This protein binds this small molecule.
Small molecule (SMILES): O=C(OCCO)c1ccc(C(=O)OCCO)cc1

Binding-site contacts:
Ligand atom C12 contacts residue GLN263 of chain 1.A at 3.7 Å.
Ligand atom C12 contacts residue LEU281 of chain 1.A at 3.7 Å (hydrophobic).
Ligand atom O1 contacts residue GLY107 of chain 1.A at 3.9 Å.
Ligand atom C2 contacts residue SER185 of chain 1.A at 3.8 Å.
Ligand atom C2 contacts residue GLY106 of chain 1.A at 3.7 Å.
Ligand atom C3 contacts residue HIS415 of chain 1.A at 3.8 Å.
Ligand atom C9 contacts residue LEU282 of chain 1.A at 3.7 Å (hydrophobic).
Ligand atom O6 contacts residue GLN263 of chain 1.A at 3.2 Å (h-bond).
Ligand atom O3 contacts residue ALA108 of chain 1.A at 2.7 Å (h-bond).
Ligand atom O5 contacts residue LEU282 of chain 1.A at 3.6 Å.
Ligand atom O2 contacts residue GLY107 of chain 1.A at 3.6 Å.
Ligand atom C1 contacts residue GLY107 of chain 1.A at 3.4 Å.
Ligand atom O4 contacts residue PHE377 of chain 1.A at 3.5 Å.
Ligand atom C3 contacts residue SER185 of chain 1.A at 3.1 Å.
Ligand atom O3 contacts residue SER185 of chain 1.A at 3.2 Å.
Ligand atom O3 contacts residue ALA186 of chain 1.A at 3.0 Å (h-bond).
Ligand atom O3 contacts residue GLY107 of chain 1.A at 2.7 Å (h-bond).
Ligand atom C1 contacts residue HIS415 of chain 1.A at 3.5 Å.
Ligand atom C9 contacts residue MET189 of chain 1.A at 3.6 Å (hydrophobic).
Ligand atom C3 contacts residue ALA186 of chain 1.A at 3.8 Å (hydrophobic).
Ligand atom C6 contacts residue PHE323 of chain 1.A at 3.3 Å (hydrophobic).
Ligand atom C7 contacts residue PHE377 of chain 1.A at 3.6 Å (hydrophobic).
Ligand atom O2 contacts residue SER185 of chain 1.A at 3.5 Å.
Ligand atom O2 contacts residue HIS415 of chain 1.A at 2.7 Å (h-bond).
Ligand atom C8 contacts residue LEU282 of chain 1.A at 3.4 Å (hydrophobic).
Ligand atom C3 contacts residue ALA108 of chain 1.A at 3.3 Å (hydrophobic).
Ligand atom C11 contacts residue VAL376 of chain 1.A at 3.8 Å (hydrophobic).
Ligand atom C2 contacts residue GLY107 of chain 1.A at 3.1 Å.
Ligand atom O4 contacts residue TYR320 of chain 1.A at 3.3 Å.
Ligand atom C2 contacts residue HIS415 of chain 1.A at 3.0 Å.
Ligand atom C8 contacts residue MET189 of chain 1.A at 3.7 Å (hydrophobic).
Ligand atom O5 contacts residue MET216 of chain 1.A at 3.8 Å.
Ligand atom C4 contacts residue SER185 of chain 1.A at 3.5 Å.
Ligand atom C12 contacts residue LEU282 of chain 1.A at 3.9 Å (hydrophobic).
Ligand atom C5 contacts residue PHE323 of chain 1.A at 3.5 Å (hydrophobic).
Ligand atom C10 contacts residue PHE377 of chain 1.A at 3.6 Å (hydrophobic).
Ligand atom C3 contacts residue GLY107 of chain 1.A at 3.5 Å.
Ligand atom C9 contacts residue SER185 of chain 1.A at 3.6 Å.
Ligand atom O3 contacts residue GLY106 of chain 1.A at 3.7 Å.
Ligand atom O1 contacts residue TYR119 of chain 1.A at 3.8 Å.

Sequence of chain 1.A:
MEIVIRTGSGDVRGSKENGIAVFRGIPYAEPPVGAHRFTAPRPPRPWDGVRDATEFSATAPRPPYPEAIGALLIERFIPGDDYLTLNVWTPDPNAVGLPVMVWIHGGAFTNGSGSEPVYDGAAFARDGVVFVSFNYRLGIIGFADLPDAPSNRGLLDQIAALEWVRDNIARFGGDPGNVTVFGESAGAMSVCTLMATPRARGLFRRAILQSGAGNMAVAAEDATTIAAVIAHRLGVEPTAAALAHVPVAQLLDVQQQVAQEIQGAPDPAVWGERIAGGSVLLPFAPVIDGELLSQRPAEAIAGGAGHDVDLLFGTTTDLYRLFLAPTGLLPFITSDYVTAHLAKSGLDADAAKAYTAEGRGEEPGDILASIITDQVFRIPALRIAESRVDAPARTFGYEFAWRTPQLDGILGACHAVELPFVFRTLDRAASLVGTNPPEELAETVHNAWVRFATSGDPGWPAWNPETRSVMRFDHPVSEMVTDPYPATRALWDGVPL